Binding-site contacts:
Ligand atom O3 contacts residue GLU134 of chain 10.B at 3.6 Å.
Ligand atom C14 contacts residue PHE70 of chain 6.B at 3.8 Å (hydrophobic).
Ligand atom C8 contacts residue THR10 of chain 6.B at 3.7 Å.
Ligand atom C14 contacts residue SER71 of chain 6.B at 3.4 Å.
Ligand atom N6 contacts residue LEU73 of chain 6.B at 3.4 Å.
Ligand atom C1 contacts residue MET74 of chain 6.B at 3.8 Å (hydrophobic).
Ligand atom N2 contacts residue ASP72 of chain 6.B at 3.0 Å (salt-bridge).
Ligand atom C14 contacts residue ASP72 of chain 6.B at 3.2 Å.
Ligand atom N6 contacts residue MET74 of chain 6.B at 2.8 Å (h-bond).
Ligand atom C contacts residue ASN106 of chain 6.B at 3.5 Å.
Ligand atom O1 contacts residue MET74 of chain 6.B at 3.8 Å.
Ligand atom N2 contacts residue MET74 of chain 6.B at 3.8 Å.
Ligand atom C2 contacts residue MET74 of chain 6.B at 3.7 Å (hydrophobic).
Ligand atom C20 contacts residue ASN106 of chain 6.B at 3.6 Å.
Ligand atom C5 contacts residue ARG88 of chain 6.B at 3.5 Å.
Ligand atom C9 contacts residue ALA37 of chain 6.B at 3.8 Å (hydrophobic).
Ligand atom C20 contacts residue VAL135 of chain 10.B at 3.8 Å (hydrophobic).
Ligand atom C8 contacts residue ALA37 of chain 6.B at 3.6 Å (hydrophobic).
Ligand atom C13 contacts residue HIS138 of chain 10.B at 3.7 Å.
Ligand atom C15 contacts residue SER71 of chain 6.B at 3.7 Å.
Ligand atom O contacts residue ARG88 of chain 6.B at 3.5 Å (salt-bridge).
Ligand atom C6 contacts residue PRO8 of chain 6.B at 3.8 Å (hydrophobic).
Ligand atom N2 contacts residue LEU73 of chain 6.B at 3.8 Å.
Ligand atom C21 contacts residue LEU73 of chain 6.B at 3.7 Å (hydrophobic).
Ligand atom N3 contacts residue HIS138 of chain 10.B at 3.5 Å (h-bond).
Ligand atom N1 contacts residue SER39 of chain 6.B at 2.9 Å (h-bond).
Ligand atom C16 contacts residue MET74 of chain 6.B at 3.8 Å (hydrophobic).
Ligand atom O1 contacts residue ASN106 of chain 6.B at 3.2 Å (h-bond).
Ligand atom O1 contacts residue LEU102 of chain 6.B at 3.6 Å.
Ligand atom C7 contacts residue ALA37 of chain 6.B at 3.7 Å (hydrophobic).
Ligand atom C15 contacts residue PHE70 of chain 6.B at 3.7 Å (hydrophobic).
Ligand atom C1 contacts residue LEU102 of chain 6.B at 3.8 Å (hydrophobic).
Ligand atom C16 contacts residue HIS138 of chain 10.B at 3.9 Å.
Ligand atom C21 contacts residue MET74 of chain 6.B at 3.9 Å (hydrophobic).
Ligand atom N1 contacts residue ALA38 of chain 6.B at 3.5 Å (h-bond).
Ligand atom C13 contacts residue ASP72 of chain 6.B at 3.7 Å.
Ligand atom N5 contacts residue LEU73 of chain 6.B at 3.6 Å.
Ligand atom C6 contacts residue ARG88 of chain 6.B at 3.6 Å.
Ligand atom C12 contacts residue ALA37 of chain 6.B at 3.8 Å (hydrophobic).
Ligand atom C contacts residue ARG88 of chain 6.B at 3.6 Å.

Sequence of chain 6.B:
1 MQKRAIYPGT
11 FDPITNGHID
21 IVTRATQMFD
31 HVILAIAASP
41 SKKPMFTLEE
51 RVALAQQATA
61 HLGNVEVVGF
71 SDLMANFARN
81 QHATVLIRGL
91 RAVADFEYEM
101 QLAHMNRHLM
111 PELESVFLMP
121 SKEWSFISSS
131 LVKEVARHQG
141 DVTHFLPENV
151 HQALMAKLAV

The small molecule below binds the protein below.
Small molecule (SMILES): COC(=O)N1CCC(Oc2cccc([C@@H](CC#N)Nc3nc4n(n3)C(=O)CC(C)=N4)c2)CC1

Sequence of chain 10.B:
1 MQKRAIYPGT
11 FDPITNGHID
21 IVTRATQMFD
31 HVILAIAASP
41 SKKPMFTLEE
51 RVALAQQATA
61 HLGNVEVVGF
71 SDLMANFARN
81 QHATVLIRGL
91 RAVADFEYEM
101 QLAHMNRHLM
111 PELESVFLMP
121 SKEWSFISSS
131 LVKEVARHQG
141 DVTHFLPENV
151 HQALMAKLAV